Binding-site contacts:
Ligand atom C5 contacts residue 7HE1 of chain 1.C at 4.1 Å.
Ligand atom O contacts residue PHE99 of chain 1.A at 3.9 Å.
Ligand atom C5 contacts residue LEU245 of chain 1.A at 3.5 Å (hydrophobic).
Ligand atom C10 contacts residue ILE396 of chain 1.A at 4.5 Å (hydrophobic).
Ligand atom O contacts residue PHE88 of chain 1.A at 4.0 Å.
Ligand atom O contacts residue LEU245 of chain 1.A at 3.6 Å.
Ligand atom C10 contacts residue THR186 of chain 1.A at 4.3 Å.
Ligand atom C2 contacts residue VAL248 of chain 1.A at 4.4 Å (hydrophobic).
Ligand atom C4 contacts residue LEU245 of chain 1.A at 3.8 Å (hydrophobic).
Ligand atom C9 contacts residue 7HE1 of chain 1.C at 3.8 Å.
Ligand atom C3 contacts residue TYR97 of chain 1.A at 3.6 Å (hydrophobic).
Ligand atom C7 contacts residue 7HE1 of chain 1.C at 4.4 Å.
Ligand atom C6 contacts residue VAL248 of chain 1.A at 3.5 Å (hydrophobic).
Ligand atom C5 contacts residue GLY249 of chain 1.A at 4.2 Å.
Ligand atom C6 contacts residue GLY249 of chain 1.A at 3.9 Å.
Ligand atom C10 contacts residue VAL397 of chain 1.A at 3.9 Å (hydrophobic).
Ligand atom C10 contacts residue VAL248 of chain 1.A at 3.7 Å (hydrophobic).
Ligand atom C2 contacts residue PHE88 of chain 1.A at 4.5 Å (hydrophobic).
Ligand atom C3 contacts residue LEU245 of chain 1.A at 2.8 Å (hydrophobic).
Ligand atom C6 contacts residue LEU245 of chain 1.A at 4.2 Å (hydrophobic).
Ligand atom C3 contacts residue THR102 of chain 1.A at 3.6 Å.
Ligand atom C6 contacts residue THR253 of chain 1.A at 4.1 Å.
Ligand atom C2 contacts residue LEU245 of chain 1.A at 3.4 Å (hydrophobic).
Ligand atom O contacts residue TYR97 of chain 1.A at 2.9 Å (h-bond).
Ligand atom C8 contacts residue PHE88 of chain 1.A at 4.2 Å (hydrophobic).
Ligand atom C1 contacts residue LEU245 of chain 1.A at 4.5 Å (hydrophobic).
Ligand atom C8 contacts residue VAL296 of chain 1.A at 4.0 Å (hydrophobic).
Ligand atom O contacts residue VAL248 of chain 1.A at 4.3 Å.
Ligand atom C1 contacts residue VAL248 of chain 1.A at 4.0 Å (hydrophobic).
Ligand atom C9 contacts residue VAL296 of chain 1.A at 3.9 Å (hydrophobic).
Ligand atom C9 contacts residue THR253 of chain 1.A at 4.0 Å.
Ligand atom C2 contacts residue TYR97 of chain 1.A at 3.6 Å (hydrophobic).
Ligand atom C4 contacts residue 7HE1 of chain 1.C at 3.8 Å.

This protein binds this small molecule.
Small molecule (SMILES): CC1(C)[C@@H]2CC[C@@]1(C)C(=O)C2

Sequence of chain 1.A:
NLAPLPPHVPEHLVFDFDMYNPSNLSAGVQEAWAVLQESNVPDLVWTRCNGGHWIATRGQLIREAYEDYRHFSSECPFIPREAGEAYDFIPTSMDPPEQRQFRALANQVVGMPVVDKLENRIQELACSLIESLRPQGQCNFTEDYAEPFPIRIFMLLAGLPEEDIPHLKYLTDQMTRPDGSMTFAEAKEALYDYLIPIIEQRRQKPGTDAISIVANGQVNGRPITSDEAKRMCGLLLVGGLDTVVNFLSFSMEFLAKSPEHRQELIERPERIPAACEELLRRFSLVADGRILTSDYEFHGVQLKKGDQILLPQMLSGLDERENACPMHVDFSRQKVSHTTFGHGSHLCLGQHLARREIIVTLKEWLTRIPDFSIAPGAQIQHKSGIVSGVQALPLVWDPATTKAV